The protein below binds the small molecule below.
Small molecule (SMILES): CC(=O)N[C@@H]1[C@@H](O)[C@H](O)[C@@H](CO)O[C@H]1O

Binding-site contacts:
Ligand atom C1 contacts residue TYR90 of chain 1.B at 3.6 Å (hydrophobic).
Ligand atom C6 contacts residue ASP87 of chain 1.B at 3.6 Å.
Ligand atom C2 contacts residue ASN47 of chain 1.B at 2.5 Å.
Ligand atom O3 contacts residue THR85 of chain 1.B at 4.3 Å.
Ligand atom C5 contacts residue THR85 of chain 1.B at 3.4 Å.
Ligand atom C7 contacts residue ASN47 of chain 1.B at 3.8 Å.
Ligand atom O5 contacts residue TYR90 of chain 1.B at 4.1 Å.
Ligand atom O5 contacts residue ASN47 of chain 1.B at 2.4 Å (h-bond).
Ligand atom C7 contacts residue ASP86 of chain 1.B at 3.8 Å.
Ligand atom C3 contacts residue THR85 of chain 1.B at 3.5 Å.
Ligand atom C6 contacts residue THR85 of chain 1.B at 4.4 Å.
Ligand atom O7 contacts residue ASP86 of chain 1.B at 3.0 Å (salt-bridge).
Ligand atom C3 contacts residue ASN47 of chain 1.B at 3.8 Å.
Ligand atom C1 contacts residue THR85 of chain 1.B at 4.4 Å.
Ligand atom C5 contacts residue ASN47 of chain 1.B at 3.7 Å.
Ligand atom N2 contacts residue ASN47 of chain 1.B at 3.0 Å (h-bond).
Ligand atom O4 contacts residue THR85 of chain 1.B at 3.1 Å (h-bond).
Ligand atom O7 contacts residue ASN47 of chain 1.B at 4.2 Å.
Ligand atom O7 contacts residue THR85 of chain 1.B at 3.9 Å.
Ligand atom C4 contacts residue ASN47 of chain 1.B at 4.3 Å.
Ligand atom C5 contacts residue ASP87 of chain 1.B at 4.0 Å.
Ligand atom C8 contacts residue ARG64 of chain 1.B at 4.4 Å.
Ligand atom O7 contacts residue ARG64 of chain 1.B at 4.4 Å.
Ligand atom O6 contacts residue PRO89 of chain 1.B at 4.1 Å.
Ligand atom C4 contacts residue THR85 of chain 1.B at 3.5 Å.
Ligand atom O6 contacts residue ASP87 of chain 1.B at 2.4 Å (salt-bridge).
Ligand atom C8 contacts residue ASP86 of chain 1.B at 4.2 Å.
Ligand atom C1 contacts residue ASN47 of chain 1.B at 1.4 Å.
Ligand atom C8 contacts residue ASP62 of chain 1.B at 4.0 Å.
Ligand atom O6 contacts residue GLY88 of chain 1.B at 3.2 Å.
Ligand atom O5 contacts residue THR85 of chain 1.B at 4.4 Å.

Sequence of chain 1.B:
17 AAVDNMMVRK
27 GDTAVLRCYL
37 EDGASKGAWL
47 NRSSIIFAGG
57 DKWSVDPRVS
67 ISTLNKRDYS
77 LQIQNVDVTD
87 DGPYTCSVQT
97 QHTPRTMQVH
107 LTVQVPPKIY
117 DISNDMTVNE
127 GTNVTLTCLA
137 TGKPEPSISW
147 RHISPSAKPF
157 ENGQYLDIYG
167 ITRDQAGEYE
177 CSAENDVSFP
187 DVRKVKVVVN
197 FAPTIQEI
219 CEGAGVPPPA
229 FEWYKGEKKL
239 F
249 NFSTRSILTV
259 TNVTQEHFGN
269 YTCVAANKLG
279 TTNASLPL